Binding-site contacts:
Ligand atom O3G contacts residue ASN333 of chain 1.F at 3.0 Å (h-bond).
Ligand atom O2G contacts residue GLU331 of chain 1.F at 2.7 Å (salt-bridge).
Ligand atom C3' contacts residue THR241 of chain 1.F at 3.6 Å.
Ligand atom N7 contacts residue GLN183 of chain 1.F at 3.5 Å (h-bond).
Ligand atom N1 contacts residue TYR185 of chain 1.F at 3.7 Å.
Ligand atom C4' contacts residue ASN242 of chain 1.F at 3.4 Å.
Ligand atom O3G contacts residue GLU331 of chain 1.F at 2.8 Å (salt-bridge).
Ligand atom O1G contacts residue ARG222 of chain 1.F at 3.3 Å (salt-bridge).
Ligand atom O3' contacts residue THR241 of chain 1.F at 2.2 Å (h-bond).
Ligand atom O1A contacts residue GLU331 of chain 1.F at 3.6 Å.
Ligand atom PB contacts residue MG1 of chain 1.X at 3.8 Å.
Ligand atom PB contacts residue GLU331 of chain 1.F at 3.8 Å.
Ligand atom N3 contacts residue TYR185 of chain 1.F at 3.6 Å.
Ligand atom O2A contacts residue LYS150 of chain 1.F at 3.0 Å (salt-bridge).
Ligand atom O2' contacts residue THR241 of chain 1.F at 3.4 Å (h-bond).
Ligand atom PG contacts residue ASN333 of chain 1.F at 3.7 Å.
Ligand atom C8 contacts residue ILE148 of chain 1.F at 3.7 Å (hydrophobic).
Ligand atom O1B contacts residue MG1 of chain 1.X at 2.4 Å.
Ligand atom N6 contacts residue ILE148 of chain 1.F at 3.8 Å.
Ligand atom C3B contacts residue ASN242 of chain 1.F at 3.1 Å.
Ligand atom PG contacts residue GLU331 of chain 1.F at 3.2 Å.
Ligand atom O3G contacts residue MG1 of chain 1.X at 2.6 Å.
Ligand atom C5' contacts residue ASN242 of chain 1.F at 3.2 Å.
Ligand atom C2 contacts residue TYR185 of chain 1.F at 3.6 Å (hydrophobic).
Ligand atom O2G contacts residue ASN333 of chain 1.F at 3.0 Å (h-bond).
Ligand atom N7 contacts residue ILE148 of chain 1.F at 3.8 Å.
Ligand atom C8 contacts residue LYS150 of chain 1.F at 3.7 Å.
Ligand atom N7 contacts residue LYS150 of chain 1.F at 3.3 Å (salt-bridge).
Ligand atom O2' contacts residue HIS239 of chain 1.F at 3.5 Å (h-bond).
Ligand atom O2G contacts residue ASP318 of chain 1.F at 2.5 Å (salt-bridge).
Ligand atom N6 contacts residue GLN183 of chain 1.F at 3.1 Å (h-bond).
Ligand atom N6 contacts residue LYS184 of chain 1.F at 3.0 Å (salt-bridge).
Ligand atom N3 contacts residue LYS198 of chain 1.F at 2.9 Å (salt-bridge).
Ligand atom N1 contacts residue LEU186 of chain 1.F at 3.0 Å (h-bond).
Ligand atom O1G contacts residue ARG202 of chain 1.F at 3.7 Å.
Ligand atom C2 contacts residue LEU186 of chain 1.F at 3.6 Å (hydrophobic).
Ligand atom O1B contacts residue GLU331 of chain 1.F at 2.6 Å (salt-bridge).
Ligand atom O2A contacts residue LYS74 of chain 1.F at 3.5 Å.
Ligand atom O1B contacts residue LYS74 of chain 1.F at 3.5 Å (salt-bridge).
Ligand atom C2 contacts residue LYS198 of chain 1.F at 3.3 Å.

Sequence of chain 1.F:
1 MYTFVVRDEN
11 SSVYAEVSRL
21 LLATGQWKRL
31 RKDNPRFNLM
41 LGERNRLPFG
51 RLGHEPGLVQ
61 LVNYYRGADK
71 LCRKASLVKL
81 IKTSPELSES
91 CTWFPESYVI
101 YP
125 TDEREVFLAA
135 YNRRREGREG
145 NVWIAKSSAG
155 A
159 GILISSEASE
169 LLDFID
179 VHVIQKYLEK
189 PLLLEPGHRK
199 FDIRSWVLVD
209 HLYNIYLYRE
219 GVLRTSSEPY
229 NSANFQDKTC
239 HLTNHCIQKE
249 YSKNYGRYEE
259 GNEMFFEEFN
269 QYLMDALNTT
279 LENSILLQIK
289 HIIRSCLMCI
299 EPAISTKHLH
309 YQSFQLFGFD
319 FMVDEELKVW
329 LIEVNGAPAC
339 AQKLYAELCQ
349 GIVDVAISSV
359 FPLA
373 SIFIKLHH

A small-molecule ligand and the protein it binds are described below.
Small molecule (SMILES): Nc1ncnc2c1ncn2[C@@H]1O[C@H](CO[P](=O)(O)O[P](=O)(O)CP(=O)(O)O)[C@@H](O)[C@H]1O